Binding-site contacts:
Ligand atom C6 contacts residue PRO630 of chain 1.L at 4.3 Å (hydrophobic).
Ligand atom O4' contacts residue HIS629 of chain 1.L at 4.2 Å.
Ligand atom C4 contacts residue SER631 of chain 1.L at 4.4 Å.
Ligand atom C2' contacts residue HIS629 of chain 1.L at 4.5 Å.
Ligand atom P contacts residue PRO630 of chain 1.L at 4.5 Å.
Ligand atom C5 contacts residue SER631 of chain 1.L at 3.9 Å.
Ligand atom N6 contacts residue PRO419 of chain 1.L at 4.5 Å.
Ligand atom N9 contacts residue PRO630 of chain 1.L at 4.0 Å.
Ligand atom N3 contacts residue PRO630 of chain 1.L at 3.3 Å.
Ligand atom O4' contacts residue PRO630 of chain 1.L at 3.4 Å.
Ligand atom O1P contacts residue PRO630 of chain 1.L at 4.3 Å.
Ligand atom C4 contacts residue PRO630 of chain 1.L at 3.6 Å (hydrophobic).
Ligand atom N6 contacts residue GLY638 of chain 1.L at 3.0 Å (h-bond).
Ligand atom N6 contacts residue SER631 of chain 1.L at 4.2 Å.
Ligand atom N6 contacts residue PHE637 of chain 1.L at 4.0 Å.
Ligand atom O5' contacts residue PRO630 of chain 1.L at 3.9 Å.
Ligand atom C8 contacts residue PRO419 of chain 1.L at 4.4 Å (hydrophobic).
Ligand atom C5 contacts residue PRO419 of chain 1.L at 4.0 Å (hydrophobic).
Ligand atom N7 contacts residue PRO419 of chain 1.L at 4.0 Å.
Ligand atom C8 contacts residue HIS629 of chain 1.L at 3.6 Å.
Ligand atom C2 contacts residue PRO630 of chain 1.L at 3.5 Å (hydrophobic).
Ligand atom O1P contacts residue LYS640 of chain 1.L at 4.4 Å.
Ligand atom C6 contacts residue VAL418 of chain 1.L at 4.0 Å (hydrophobic).
Ligand atom N1 contacts residue GLY638 of chain 1.L at 3.5 Å (h-bond).
Ligand atom N1 contacts residue PRO630 of chain 1.L at 4.0 Å.
Ligand atom C1' contacts residue HIS629 of chain 1.L at 3.8 Å.
Ligand atom C8 contacts residue SER631 of chain 1.L at 3.8 Å.
Ligand atom C6 contacts residue SER631 of chain 1.L at 4.3 Å.
Ligand atom N1 contacts residue PRO419 of chain 1.L at 4.4 Å.
Ligand atom C5 contacts residue PRO630 of chain 1.L at 4.1 Å (hydrophobic).
Ligand atom N7 contacts residue SER631 of chain 1.L at 3.3 Å.
Ligand atom C6 contacts residue PRO419 of chain 1.L at 4.1 Å (hydrophobic).
Ligand atom N9 contacts residue HIS629 of chain 1.L at 4.3 Å.
Ligand atom N7 contacts residue HIS629 of chain 1.L at 4.3 Å.
Ligand atom P contacts residue HIS627 of chain 1.L at 4.0 Å.
Ligand atom C1' contacts residue PRO630 of chain 1.L at 4.0 Å (hydrophobic).
Ligand atom C4 contacts residue PRO419 of chain 1.L at 4.4 Å (hydrophobic).
Ligand atom N6 contacts residue VAL418 of chain 1.L at 3.5 Å.
Ligand atom C6 contacts residue GLY638 of chain 1.L at 3.9 Å.
Ligand atom N1 contacts residue VAL418 of chain 1.L at 4.1 Å.

A small-molecule ligand and the protein it binds are described below.
Small molecule (SMILES): Nc1ncnc2c1ncn2[C@H]1C[C@H](O)[C@@H](COP(=O)(O)O)O1

Sequence of chain 1.L:
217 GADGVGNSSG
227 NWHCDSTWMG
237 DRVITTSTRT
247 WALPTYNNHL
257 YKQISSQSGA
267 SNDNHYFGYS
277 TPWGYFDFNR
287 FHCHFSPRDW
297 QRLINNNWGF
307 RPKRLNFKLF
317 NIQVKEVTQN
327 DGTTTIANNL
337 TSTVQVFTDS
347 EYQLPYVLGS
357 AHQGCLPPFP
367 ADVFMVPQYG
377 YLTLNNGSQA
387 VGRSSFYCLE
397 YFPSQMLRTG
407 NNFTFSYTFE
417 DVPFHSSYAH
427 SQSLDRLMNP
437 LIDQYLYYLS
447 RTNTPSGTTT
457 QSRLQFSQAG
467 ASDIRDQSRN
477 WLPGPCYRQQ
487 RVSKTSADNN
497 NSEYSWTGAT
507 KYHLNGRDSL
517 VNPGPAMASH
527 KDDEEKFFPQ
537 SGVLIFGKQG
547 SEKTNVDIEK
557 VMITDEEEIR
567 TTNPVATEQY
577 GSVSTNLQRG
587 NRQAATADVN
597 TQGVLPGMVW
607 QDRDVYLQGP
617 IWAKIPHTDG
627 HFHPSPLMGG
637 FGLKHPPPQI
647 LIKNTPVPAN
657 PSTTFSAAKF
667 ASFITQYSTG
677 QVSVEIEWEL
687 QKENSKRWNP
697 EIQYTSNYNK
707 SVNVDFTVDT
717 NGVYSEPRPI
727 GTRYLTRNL